Sequence of chain 1.K:
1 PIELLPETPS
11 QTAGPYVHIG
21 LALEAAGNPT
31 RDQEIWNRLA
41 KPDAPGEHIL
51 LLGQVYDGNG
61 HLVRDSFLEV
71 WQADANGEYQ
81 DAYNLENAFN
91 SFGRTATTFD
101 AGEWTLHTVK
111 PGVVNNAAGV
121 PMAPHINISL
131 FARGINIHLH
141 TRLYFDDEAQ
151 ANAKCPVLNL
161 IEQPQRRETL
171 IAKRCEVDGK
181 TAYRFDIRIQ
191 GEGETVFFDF

Sequence of chain 1.L:
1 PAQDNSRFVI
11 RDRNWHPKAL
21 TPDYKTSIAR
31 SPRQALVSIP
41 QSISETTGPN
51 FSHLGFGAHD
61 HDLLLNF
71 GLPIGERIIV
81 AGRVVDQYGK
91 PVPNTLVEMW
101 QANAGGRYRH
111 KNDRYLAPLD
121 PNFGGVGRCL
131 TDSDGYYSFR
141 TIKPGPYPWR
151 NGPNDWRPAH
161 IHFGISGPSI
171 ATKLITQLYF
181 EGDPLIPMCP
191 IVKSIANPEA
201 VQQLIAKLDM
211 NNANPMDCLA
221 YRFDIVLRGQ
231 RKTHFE

Binding-site contacts:
Ligand atom C7 contacts residue TRP149 of chain 1.L at 3.8 Å (hydrophobic).
Ligand atom C7 contacts residue ARG133 of chain 1.K at 3.8 Å.
Ligand atom O4 contacts residue TYR108 of chain 1.L at 3.3 Å (h-bond).
Ligand atom O3 contacts residue ARG157 of chain 1.L at 3.0 Å (salt-bridge).
Ligand atom C2 contacts residue CYN1 of chain 1.BA at 3.2 Å.
Ligand atom C5 contacts residue PRO15 of chain 1.K at 3.6 Å (hydrophobic).
Ligand atom O2 contacts residue ARG133 of chain 1.K at 3.6 Å.
Ligand atom O1 contacts residue ARG133 of chain 1.K at 3.6 Å.
Ligand atom N1 contacts residue ARG157 of chain 1.L at 3.8 Å.
Ligand atom C3 contacts residue GLY14 of chain 1.K at 3.9 Å.
Ligand atom C4 contacts residue PRO15 of chain 1.K at 3.2 Å (hydrophobic).
Ligand atom O4 contacts residue HIS160 of chain 1.L at 3.4 Å.
Ligand atom N1 contacts residue FE1 of chain 1.CA at 2.9 Å.
Ligand atom C2 contacts residue ARG157 of chain 1.L at 3.5 Å.
Ligand atom O3 contacts residue HIS160 of chain 1.L at 3.3 Å (h-bond).
Ligand atom O2 contacts residue PRO15 of chain 1.K at 4.0 Å.
Ligand atom O4 contacts residue ARG157 of chain 1.L at 3.6 Å.
Ligand atom O3 contacts residue CYN1 of chain 1.BA at 3.2 Å.
Ligand atom O1 contacts residue ILE191 of chain 1.L at 3.6 Å.
Ligand atom C2 contacts residue FE1 of chain 1.CA at 3.0 Å.
Ligand atom O1 contacts residue TYR24 of chain 1.L at 2.4 Å (h-bond).
Ligand atom C6 contacts residue CYN1 of chain 1.BA at 3.8 Å.
Ligand atom O3 contacts residue HIS162 of chain 1.L at 3.0 Å.
Ligand atom C6 contacts residue TYR147 of chain 1.L at 3.9 Å (hydrophobic).
Ligand atom C3 contacts residue ILE191 of chain 1.L at 3.5 Å (hydrophobic).
Ligand atom C4 contacts residue ILE191 of chain 1.L at 3.8 Å (hydrophobic).
Ligand atom O1 contacts residue PRO15 of chain 1.K at 3.9 Å.
Ligand atom O4 contacts residue FE1 of chain 1.CA at 2.1 Å.
Ligand atom O2 contacts residue TRP149 of chain 1.L at 3.4 Å.
Ligand atom O3 contacts residue GLN177 of chain 1.L at 4.0 Å.
Ligand atom O3 contacts residue FE1 of chain 1.CA at 2.4 Å.
Ligand atom C7 contacts residue ILE191 of chain 1.L at 3.9 Å (hydrophobic).
Ligand atom C3 contacts residue CYN1 of chain 1.BA at 3.7 Å.
Ligand atom C6 contacts residue ARG157 of chain 1.L at 4.0 Å.
Ligand atom O4 contacts residue CYN1 of chain 1.BA at 3.5 Å.
Ligand atom C7 contacts residue TYR24 of chain 1.L at 3.5 Å (hydrophobic).
Ligand atom C7 contacts residue PRO15 of chain 1.K at 3.5 Å (hydrophobic).
Ligand atom C3 contacts residue PRO15 of chain 1.K at 3.5 Å (hydrophobic).
Ligand atom N1 contacts residue CYN1 of chain 1.BA at 3.3 Å (h-bond).
Ligand atom C5 contacts residue TRP149 of chain 1.L at 3.7 Å (hydrophobic).

The small molecule below binds the protein below.
Small molecule (SMILES): O=C(O)c1cc[n+]([O-])c(O)c1